A protein and the small-molecule ligand that binds it are described below.
Small molecule (SMILES): CN(C)CC(=O)Nc1ccc2[nH]c(=O)c3ccccc3c2c1

Binding-site contacts:
Ligand atom CAQ contacts residue GLY43 of chain 1.F at 3.6 Å.
Ligand atom OAD contacts residue ALA80 of chain 1.F at 3.5 Å.
Ligand atom NAN contacts residue HIS42 of chain 1.F at 3.6 Å.
Ligand atom CAE contacts residue LEU79 of chain 1.F at 4.1 Å (hydrophobic).
Ligand atom CAT contacts residue TYR72 of chain 1.F at 3.8 Å (hydrophobic).
Ligand atom CAT contacts residue TYR83 of chain 1.F at 3.4 Å (hydrophobic).
Ligand atom CAR contacts residue HIS42 of chain 1.F at 4.0 Å.
Ligand atom CAH contacts residue ILE73 of chain 1.F at 3.5 Å (hydrophobic).
Ligand atom NAN contacts residue TYR83 of chain 1.F at 3.4 Å.
Ligand atom CAF contacts residue ILE73 of chain 1.F at 4.0 Å (hydrophobic).
Ligand atom CAF contacts residue GLU155 of chain 1.F at 3.6 Å.
Ligand atom OAD contacts residue TYR41 of chain 1.F at 4.0 Å.
Ligand atom CAQ contacts residue TYR72 of chain 1.F at 4.0 Å (hydrophobic).
Ligand atom CAK contacts residue TYR83 of chain 1.F at 3.6 Å (hydrophobic).
Ligand atom CAU contacts residue TYR72 of chain 1.F at 4.0 Å (hydrophobic).
Ligand atom CAJ contacts residue TYR83 of chain 1.F at 3.9 Å (hydrophobic).
Ligand atom CAE contacts residue TYR83 of chain 1.F at 4.1 Å (hydrophobic).
Ligand atom CAQ contacts residue TYR83 of chain 1.F at 3.6 Å (hydrophobic).
Ligand atom CAQ contacts residue HIS42 of chain 1.F at 3.8 Å.
Ligand atom CAF contacts residue TYR83 of chain 1.F at 3.9 Å (hydrophobic).
Ligand atom CAF contacts residue TYR72 of chain 1.F at 4.0 Å (hydrophobic).
Ligand atom CAE contacts residue ILE73 of chain 1.F at 3.3 Å (hydrophobic).
Ligand atom CAH contacts residue ALA74 of chain 1.F at 3.9 Å (hydrophobic).
Ligand atom CAE contacts residue GLU155 of chain 1.F at 3.9 Å.
Ligand atom CAK contacts residue TYR72 of chain 1.F at 4.1 Å (hydrophobic).
Ligand atom CAE contacts residue ALA74 of chain 1.F at 3.7 Å (hydrophobic).
Ligand atom CAH contacts residue ALA80 of chain 1.F at 3.9 Å (hydrophobic).
Ligand atom CAU contacts residue TYR83 of chain 1.F at 3.6 Å (hydrophobic).
Ligand atom OAD contacts residue GLY43 of chain 1.F at 2.6 Å (h-bond).
Ligand atom CAS contacts residue TYR83 of chain 1.F at 3.5 Å (hydrophobic).
Ligand atom CAJ contacts residue GLY43 of chain 1.F at 3.8 Å.
Ligand atom CAI contacts residue TYR72 of chain 1.F at 3.4 Å (hydrophobic).
Ligand atom CAR contacts residue TYR83 of chain 1.F at 3.5 Å (hydrophobic).
Ligand atom OAD contacts residue HIS42 of chain 1.F at 3.2 Å.
Ligand atom CAS contacts residue TYR72 of chain 1.F at 3.9 Å (hydrophobic).
Ligand atom CAR contacts residue GLY43 of chain 1.F at 3.8 Å.
Ligand atom CAI contacts residue TYR83 of chain 1.F at 3.5 Å (hydrophobic).
Ligand atom NAN contacts residue GLY43 of chain 1.F at 2.9 Å (h-bond).
Ligand atom CAP contacts residue TYR83 of chain 1.F at 4.0 Å (hydrophobic).
Ligand atom CAH contacts residue TYR83 of chain 1.F at 4.0 Å (hydrophobic).

Sequence of chain 1.F:
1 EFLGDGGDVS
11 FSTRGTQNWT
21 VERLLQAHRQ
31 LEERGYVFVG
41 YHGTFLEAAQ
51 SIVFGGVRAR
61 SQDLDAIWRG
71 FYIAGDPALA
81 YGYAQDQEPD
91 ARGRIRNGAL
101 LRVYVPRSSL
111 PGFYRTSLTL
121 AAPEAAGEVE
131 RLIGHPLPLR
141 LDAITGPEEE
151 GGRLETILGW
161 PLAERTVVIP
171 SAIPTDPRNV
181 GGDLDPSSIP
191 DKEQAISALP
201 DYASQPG